This protein binds this small molecule.
Small molecule (SMILES): Cn1cc[nH]c1=S

Binding-site contacts:
Ligand atom C2 contacts residue FAD1 of chain 2.K at 2.6 Å.
Ligand atom C1A contacts residue SER208 of chain 2.C at 3.6 Å.
Ligand atom C4 contacts residue NAP1 of chain 2.J at 4.3 Å.
Ligand atom N3 contacts residue NAP1 of chain 2.J at 3.4 Å.
Ligand atom C4 contacts residue SER207 of chain 2.C at 4.0 Å.
Ligand atom S2 contacts residue NAP1 of chain 2.J at 3.0 Å.
Ligand atom C3A contacts residue SER207 of chain 2.C at 4.0 Å.
Ligand atom S2 contacts residue ASN73 of chain 2.C at 3.6 Å.
Ligand atom C3A contacts residue FAD1 of chain 2.K at 3.9 Å.
Ligand atom C4 contacts residue FAD1 of chain 2.K at 3.9 Å.
Ligand atom C4 contacts residue TYR67 of chain 2.C at 3.8 Å (hydrophobic).
Ligand atom N3 contacts residue SER208 of chain 2.C at 3.9 Å.
Ligand atom N1 contacts residue NAP1 of chain 2.J at 2.5 Å (h-bond).
Ligand atom C3A contacts residue SER208 of chain 2.C at 2.7 Å.
Ligand atom C2 contacts residue NAP1 of chain 2.J at 3.1 Å.
Ligand atom N1 contacts residue FAD1 of chain 2.K at 3.0 Å.
Ligand atom S2 contacts residue FAD1 of chain 2.K at 2.9 Å.
Ligand atom N3 contacts residue SER207 of chain 2.C at 4.1 Å.
Ligand atom C1A contacts residue NAP1 of chain 2.J at 2.9 Å.
Ligand atom C4 contacts residue SER208 of chain 2.C at 4.3 Å.
Ligand atom C3A contacts residue NAP1 of chain 2.J at 3.4 Å.
Ligand atom N3 contacts residue FAD1 of chain 2.K at 3.4 Å.
Ligand atom C1A contacts residue FAD1 of chain 2.K at 3.5 Å.
Ligand atom C4 contacts residue ASP211 of chain 2.C at 4.0 Å.

Sequence of chain 2.C:
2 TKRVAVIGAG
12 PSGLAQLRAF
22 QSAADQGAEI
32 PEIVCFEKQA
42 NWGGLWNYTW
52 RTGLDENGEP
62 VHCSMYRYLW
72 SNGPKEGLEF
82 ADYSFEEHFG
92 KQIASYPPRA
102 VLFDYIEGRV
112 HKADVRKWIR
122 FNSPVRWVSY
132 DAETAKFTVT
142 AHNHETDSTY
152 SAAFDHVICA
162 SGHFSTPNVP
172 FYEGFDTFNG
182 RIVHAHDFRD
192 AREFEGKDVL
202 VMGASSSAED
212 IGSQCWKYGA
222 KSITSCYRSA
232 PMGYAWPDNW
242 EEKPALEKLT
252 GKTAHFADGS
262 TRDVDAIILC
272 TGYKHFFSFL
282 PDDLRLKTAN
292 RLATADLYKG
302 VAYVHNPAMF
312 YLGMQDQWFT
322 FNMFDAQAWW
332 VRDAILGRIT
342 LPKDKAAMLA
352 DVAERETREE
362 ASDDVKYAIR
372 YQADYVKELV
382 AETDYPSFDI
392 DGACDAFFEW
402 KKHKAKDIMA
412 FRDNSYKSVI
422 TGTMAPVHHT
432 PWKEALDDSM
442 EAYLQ